Sequence of chain 1.A:
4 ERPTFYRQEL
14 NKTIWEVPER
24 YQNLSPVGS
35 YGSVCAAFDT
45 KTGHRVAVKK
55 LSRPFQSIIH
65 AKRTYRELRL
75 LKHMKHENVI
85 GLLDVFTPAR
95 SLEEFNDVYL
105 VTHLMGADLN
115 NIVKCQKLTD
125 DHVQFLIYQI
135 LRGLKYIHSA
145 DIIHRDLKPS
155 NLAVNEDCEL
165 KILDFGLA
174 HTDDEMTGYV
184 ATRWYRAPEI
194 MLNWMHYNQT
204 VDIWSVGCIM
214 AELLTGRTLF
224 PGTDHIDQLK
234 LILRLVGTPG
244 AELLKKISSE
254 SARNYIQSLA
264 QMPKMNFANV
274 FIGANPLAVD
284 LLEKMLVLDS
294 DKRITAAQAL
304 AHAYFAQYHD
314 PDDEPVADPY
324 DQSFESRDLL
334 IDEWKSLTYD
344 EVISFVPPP

Binding-site contacts:
Ligand atom C4 contacts residue THR218 of chain 1.A at 4.0 Å.
Ligand atom C contacts residue ALA277 of chain 1.A at 4.4 Å (hydrophobic).
Ligand atom O contacts residue THR218 of chain 1.A at 3.6 Å.
Ligand atom C6 contacts residue ILE275 of chain 1.A at 3.6 Å (hydrophobic).
Ligand atom C6 contacts residue THR218 of chain 1.A at 3.8 Å.
Ligand atom C5 contacts residue VAL273 of chain 1.A at 3.5 Å (hydrophobic).
Ligand atom C8 contacts residue GLY276 of chain 1.A at 4.3 Å.
Ligand atom O contacts residue ILE275 of chain 1.A at 3.9 Å.
Ligand atom C8 contacts residue LEU217 of chain 1.A at 3.9 Å (hydrophobic).
Ligand atom C9 contacts residue LEU217 of chain 1.A at 3.5 Å (hydrophobic).
Ligand atom C1 contacts residue ILE275 of chain 1.A at 4.0 Å (hydrophobic).
Ligand atom O1 contacts residue ILE275 of chain 1.A at 4.0 Å.
Ligand atom C3 contacts residue EDO1 of chain 1.M at 4.4 Å.
Ligand atom C7 contacts residue ILE275 of chain 1.A at 3.4 Å (hydrophobic).
Ligand atom C1 contacts residue THR218 of chain 1.A at 3.8 Å.
Ligand atom C9 contacts residue ILE275 of chain 1.A at 3.6 Å (hydrophobic).
Ligand atom N contacts residue THR218 of chain 1.A at 4.3 Å.
Ligand atom C5 contacts residue THR218 of chain 1.A at 3.9 Å.
Ligand atom C4 contacts residue EDO1 of chain 1.M at 3.6 Å.
Ligand atom O contacts residue LEU217 of chain 1.A at 3.8 Å.
Ligand atom C2 contacts residue THR218 of chain 1.A at 3.5 Å.
Ligand atom C8 contacts residue ILE275 of chain 1.A at 3.5 Å (hydrophobic).
Ligand atom C contacts residue ILE275 of chain 1.A at 3.4 Å (hydrophobic).
Ligand atom C9 contacts residue ALA277 of chain 1.A at 3.8 Å (hydrophobic).
Ligand atom N contacts residue LEU217 of chain 1.A at 3.5 Å (h-bond).
Ligand atom C3 contacts residue THR218 of chain 1.A at 3.6 Å.
Ligand atom C6 contacts residue PHE274 of chain 1.A at 4.1 Å (hydrophobic).
Ligand atom C2 contacts residue LEU217 of chain 1.A at 4.2 Å (hydrophobic).
Ligand atom C5 contacts residue EDO1 of chain 1.M at 4.1 Å.
Ligand atom C7 contacts residue LEU217 of chain 1.A at 3.8 Å (hydrophobic).
Ligand atom C1 contacts residue LEU217 of chain 1.A at 4.2 Å (hydrophobic).
Ligand atom C contacts residue LEU217 of chain 1.A at 3.4 Å (hydrophobic).
Ligand atom C9 contacts residue GLY276 of chain 1.A at 4.2 Å.
Ligand atom N contacts residue ILE275 of chain 1.A at 3.3 Å (h-bond).
Ligand atom C contacts residue THR218 of chain 1.A at 4.3 Å.
Ligand atom O contacts residue PHE274 of chain 1.A at 3.4 Å.
Ligand atom C6 contacts residue VAL273 of chain 1.A at 3.8 Å (hydrophobic).
Ligand atom N1 contacts residue EDO1 of chain 1.M at 3.1 Å (h-bond).
Ligand atom C contacts residue PHE274 of chain 1.A at 4.1 Å (hydrophobic).
Ligand atom O contacts residue ALA277 of chain 1.A at 4.1 Å.

The protein below binds the small molecule below.
Small molecule (SMILES): Nc1ccc(N2C(=O)C=CC2=O)cc1